A protein and the small-molecule ligand that binds it are described below.
Small molecule (SMILES): CC(=O)N[C@@H]1[C@@H](O)[C@H](O)[C@@H](CO)O[C@H]1O

Sequence of chain 1.A:
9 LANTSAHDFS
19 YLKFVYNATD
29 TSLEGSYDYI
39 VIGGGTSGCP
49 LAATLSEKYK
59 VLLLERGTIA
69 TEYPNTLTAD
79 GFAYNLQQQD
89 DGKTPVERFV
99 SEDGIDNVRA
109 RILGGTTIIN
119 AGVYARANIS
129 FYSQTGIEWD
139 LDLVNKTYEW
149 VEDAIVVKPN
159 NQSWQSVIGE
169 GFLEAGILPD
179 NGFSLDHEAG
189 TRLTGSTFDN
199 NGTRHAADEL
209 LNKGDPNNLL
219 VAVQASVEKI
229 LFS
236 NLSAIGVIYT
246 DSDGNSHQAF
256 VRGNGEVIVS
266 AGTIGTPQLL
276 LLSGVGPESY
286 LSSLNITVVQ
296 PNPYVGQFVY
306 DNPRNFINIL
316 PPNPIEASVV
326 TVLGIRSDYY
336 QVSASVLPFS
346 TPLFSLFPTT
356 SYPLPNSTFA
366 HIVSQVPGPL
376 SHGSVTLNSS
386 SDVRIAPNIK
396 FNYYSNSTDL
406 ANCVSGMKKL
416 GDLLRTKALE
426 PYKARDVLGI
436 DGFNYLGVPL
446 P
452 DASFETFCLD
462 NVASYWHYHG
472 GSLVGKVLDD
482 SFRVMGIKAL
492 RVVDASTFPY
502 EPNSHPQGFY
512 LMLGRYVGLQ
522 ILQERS

Binding-site contacts:
Ligand atom O5 contacts residue ASN383 of chain 1.A at 2.3 Å (h-bond).
Ligand atom O7 contacts residue ASN393 of chain 1.A at 3.0 Å (h-bond).
Ligand atom C1 contacts residue ASN393 of chain 1.A at 3.8 Å.
Ligand atom N2 contacts residue ASN383 of chain 1.A at 2.9 Å (h-bond).
Ligand atom C5 contacts residue ASN383 of chain 1.A at 3.6 Å.
Ligand atom C7 contacts residue ASN383 of chain 1.A at 3.4 Å.
Ligand atom C8 contacts residue ASN383 of chain 1.A at 3.4 Å.
Ligand atom O6 contacts residue GLU100 of chain 1.A at 4.5 Å.
Ligand atom C3 contacts residue ASN383 of chain 1.A at 3.7 Å.
Ligand atom O5 contacts residue ASN393 of chain 1.A at 3.7 Å.
Ligand atom O7 contacts residue LEU382 of chain 1.A at 4.0 Å.
Ligand atom C1 contacts residue ASN383 of chain 1.A at 1.4 Å.
Ligand atom C7 contacts residue ASN393 of chain 1.A at 4.1 Å.
Ligand atom C2 contacts residue ASN393 of chain 1.A at 3.8 Å.
Ligand atom O7 contacts residue ASN383 of chain 1.A at 3.5 Å (h-bond).
Ligand atom C2 contacts residue ASN383 of chain 1.A at 2.4 Å.
Ligand atom C4 contacts residue ASN383 of chain 1.A at 4.1 Å.